Binding-site contacts:
Ligand atom C5 contacts residue DC2 of chain 1.C at 3.5 Å.
Ligand atom N4 contacts residue DG3 of chain 1.C at 2.8 Å (h-bond).
Ligand atom O6 contacts residue DC4 of chain 1.C at 2.9 Å (h-bond).
Ligand atom OP1 contacts residue ASN43 of chain 1.B at 2.9 Å (h-bond).
Ligand atom O6 contacts residue DC6 of chain 1.C at 2.9 Å (h-bond).
Ligand atom N1 contacts residue DC2 of chain 1.C at 2.9 Å (h-bond).
Ligand atom O2 contacts residue DG7 of chain 1.C at 2.9 Å (h-bond).
Ligand atom N1 contacts residue DC6 of chain 1.C at 2.9 Å (h-bond).
Ligand atom C4 contacts residue DC2 of chain 1.C at 3.4 Å.
Ligand atom O5' contacts residue ASN43 of chain 1.B at 3.2 Å.
Ligand atom OP2 contacts residue LYS40 of chain 1.A at 3.4 Å.
Ligand atom N3 contacts residue DG3 of chain 1.C at 3.0 Å (h-bond).
Ligand atom N2 contacts residue DC2 of chain 1.C at 3.0 Å (h-bond).
Ligand atom O6 contacts residue DG5 of chain 1.C at 3.3 Å (h-bond).
Ligand atom OP1 contacts residue LYS40 of chain 1.B at 3.3 Å.
Ligand atom N4 contacts residue DC6 of chain 1.C at 3.5 Å.
Ligand atom O2 contacts residue DG3 of chain 1.C at 3.0 Å (h-bond).
Ligand atom C4 contacts residue DC4 of chain 1.C at 3.4 Å.
Ligand atom OP1 contacts residue TYR47 of chain 1.B at 2.6 Å (h-bond).
Ligand atom N4 contacts residue DC4 of chain 1.C at 3.4 Å.
Ligand atom N1 contacts residue DC4 of chain 1.C at 2.9 Å (h-bond).
Ligand atom N4 contacts residue DC2 of chain 1.C at 3.4 Å.
Ligand atom OP1 contacts residue LYS62 of chain 1.B at 3.1 Å (salt-bridge).
Ligand atom O6 contacts residue DG3 of chain 1.C at 3.5 Å (h-bond).
Ligand atom N3 contacts residue DG5 of chain 1.C at 2.9 Å (h-bond).
Ligand atom O2 contacts residue DG5 of chain 1.C at 2.8 Å (h-bond).
Ligand atom N4 contacts residue DG7 of chain 1.C at 2.8 Å (h-bond).
Ligand atom N4 contacts residue DG5 of chain 1.C at 3.0 Å (h-bond).
Ligand atom O5' contacts residue LYS62 of chain 1.B at 3.1 Å (salt-bridge).
Ligand atom N2 contacts residue DC6 of chain 1.C at 2.9 Å (h-bond).
Ligand atom C2 contacts residue DC4 of chain 1.C at 3.3 Å.
Ligand atom OP2 contacts residue ASN43 of chain 1.B at 3.2 Å (h-bond).
Ligand atom N2 contacts residue DC4 of chain 1.C at 2.9 Å (h-bond).
Ligand atom O2 contacts residue DC4 of chain 1.C at 3.3 Å (h-bond).
Ligand atom O6 contacts residue DC2 of chain 1.C at 2.8 Å (h-bond).
Ligand atom C5 contacts residue DC4 of chain 1.C at 3.4 Å.
Ligand atom N3 contacts residue DG7 of chain 1.C at 3.0 Å (h-bond).
Ligand atom N3 contacts residue DC4 of chain 1.C at 3.5 Å.
Ligand atom OP2 contacts residue ARG44 of chain 1.B at 3.4 Å.
Ligand atom C2 contacts residue DC6 of chain 1.C at 3.5 Å.

A protein and the small-molecule ligand that binds it are described below.
Small molecule (SMILES): Cc1cn([C@H]2C[C@H](O[P](=O)(O)OC[C@H]3O[C@@H](n4ccc(N)nc4=O)C[C@@H]3O[P](=O)(O)OC[C@H]3O[C@@H](n4cnc5c(=O)nc(N)[nH]c54)C[C@@H]3O[P](=O)(O)OC[C@H]3O[C@@H](n4ccc(N)nc4=O)C[C@@H]3O[P](=O)(O)OC[C@H]3O[C@@H](n4cnc5c(=O)nc(N)[nH]c54)C[C@@H]3O[P](=O)(O)OC[C@H]3O[C@@H](n4ccc(N)nc4=O)C[C@@H]3O[P](=O)(O)OC[C@H]3O[C@@H](n4cnc5c(=O)nc(N)[nH]c54)C[C@@H]3O)[C@@H](CO)O2)c(=O)[nH]c1=O

Sequence of chain 1.A:
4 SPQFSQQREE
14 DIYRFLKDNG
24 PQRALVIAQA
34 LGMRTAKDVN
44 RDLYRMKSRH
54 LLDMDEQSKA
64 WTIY

Sequence of chain 1.B:
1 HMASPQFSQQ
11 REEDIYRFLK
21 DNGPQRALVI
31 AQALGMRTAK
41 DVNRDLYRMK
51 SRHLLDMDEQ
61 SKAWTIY